The protein below binds the small molecule below.
Small molecule (SMILES): CC(=O)N[C@@H]1[C@@H](O)[C@H](O)[C@@H](CO)O[C@H]1O

Sequence of chain 1.A:
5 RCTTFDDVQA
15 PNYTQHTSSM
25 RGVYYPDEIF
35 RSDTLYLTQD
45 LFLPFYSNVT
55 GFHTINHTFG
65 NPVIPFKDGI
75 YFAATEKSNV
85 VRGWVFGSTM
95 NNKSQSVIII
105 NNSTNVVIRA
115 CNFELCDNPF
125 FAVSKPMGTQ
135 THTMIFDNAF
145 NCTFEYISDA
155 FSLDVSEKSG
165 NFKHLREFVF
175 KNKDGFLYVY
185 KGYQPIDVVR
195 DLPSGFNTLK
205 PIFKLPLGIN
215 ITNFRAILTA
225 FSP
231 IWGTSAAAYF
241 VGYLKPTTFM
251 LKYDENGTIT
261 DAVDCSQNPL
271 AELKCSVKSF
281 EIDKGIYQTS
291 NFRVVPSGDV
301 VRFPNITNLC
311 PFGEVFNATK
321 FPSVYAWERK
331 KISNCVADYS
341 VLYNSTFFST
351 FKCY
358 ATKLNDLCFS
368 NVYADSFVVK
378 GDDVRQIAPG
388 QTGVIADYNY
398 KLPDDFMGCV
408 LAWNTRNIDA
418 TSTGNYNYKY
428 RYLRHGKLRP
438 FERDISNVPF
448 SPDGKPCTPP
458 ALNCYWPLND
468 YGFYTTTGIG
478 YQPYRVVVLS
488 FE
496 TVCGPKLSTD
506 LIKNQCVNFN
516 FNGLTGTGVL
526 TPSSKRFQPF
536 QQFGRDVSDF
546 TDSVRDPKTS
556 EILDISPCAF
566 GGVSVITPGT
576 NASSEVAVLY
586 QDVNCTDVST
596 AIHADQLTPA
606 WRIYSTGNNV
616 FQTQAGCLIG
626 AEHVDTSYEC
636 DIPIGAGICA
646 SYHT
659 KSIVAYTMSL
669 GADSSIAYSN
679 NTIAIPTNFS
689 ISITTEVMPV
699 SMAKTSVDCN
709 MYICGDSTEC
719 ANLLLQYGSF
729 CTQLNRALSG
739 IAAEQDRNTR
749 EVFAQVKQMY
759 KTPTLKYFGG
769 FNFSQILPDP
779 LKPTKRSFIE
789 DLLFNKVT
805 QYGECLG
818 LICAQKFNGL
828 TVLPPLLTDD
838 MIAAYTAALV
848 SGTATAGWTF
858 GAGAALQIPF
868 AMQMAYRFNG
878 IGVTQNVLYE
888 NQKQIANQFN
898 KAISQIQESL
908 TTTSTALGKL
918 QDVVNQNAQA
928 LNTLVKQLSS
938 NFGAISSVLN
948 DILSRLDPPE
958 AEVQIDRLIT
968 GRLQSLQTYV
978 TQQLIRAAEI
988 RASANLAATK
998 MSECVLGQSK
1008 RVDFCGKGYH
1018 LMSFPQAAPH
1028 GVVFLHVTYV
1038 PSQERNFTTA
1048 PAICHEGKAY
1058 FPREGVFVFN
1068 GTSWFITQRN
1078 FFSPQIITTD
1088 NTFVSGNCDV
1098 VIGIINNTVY

Binding-site contacts:
Ligand atom C2 contacts residue GLN19 of chain 1.A at 4.5 Å.
Ligand atom O6 contacts residue ASN52 of chain 1.A at 3.7 Å.
Ligand atom C8 contacts residue ASN52 of chain 1.A at 4.4 Å.
Ligand atom C4 contacts residue ASN52 of chain 1.A at 4.2 Å.
Ligand atom C6 contacts residue ASN52 of chain 1.A at 4.5 Å.
Ligand atom C2 contacts residue ASN52 of chain 1.A at 2.4 Å.
Ligand atom O5 contacts residue GLN19 of chain 1.A at 4.1 Å.
Ligand atom N2 contacts residue ASN52 of chain 1.A at 2.9 Å (h-bond).
Ligand atom C7 contacts residue ASN52 of chain 1.A at 3.1 Å.
Ligand atom C5 contacts residue ASN52 of chain 1.A at 3.7 Å.
Ligand atom O5 contacts residue ASN52 of chain 1.A at 2.3 Å (h-bond).
Ligand atom C1 contacts residue ASN52 of chain 1.A at 1.4 Å.
Ligand atom C3 contacts residue ASN52 of chain 1.A at 3.8 Å.
Ligand atom O7 contacts residue ASN52 of chain 1.A at 2.9 Å (h-bond).